Sequence of chain 1.A:
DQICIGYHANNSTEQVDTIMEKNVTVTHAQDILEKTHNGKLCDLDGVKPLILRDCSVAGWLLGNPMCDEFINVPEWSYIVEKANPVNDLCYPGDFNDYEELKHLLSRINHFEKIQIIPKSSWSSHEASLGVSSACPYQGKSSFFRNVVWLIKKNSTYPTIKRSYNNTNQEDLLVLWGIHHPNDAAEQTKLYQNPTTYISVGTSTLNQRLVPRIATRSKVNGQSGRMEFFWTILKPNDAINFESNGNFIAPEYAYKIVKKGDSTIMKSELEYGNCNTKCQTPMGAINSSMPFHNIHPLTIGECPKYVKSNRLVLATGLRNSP

Sequence of chain 2.A:
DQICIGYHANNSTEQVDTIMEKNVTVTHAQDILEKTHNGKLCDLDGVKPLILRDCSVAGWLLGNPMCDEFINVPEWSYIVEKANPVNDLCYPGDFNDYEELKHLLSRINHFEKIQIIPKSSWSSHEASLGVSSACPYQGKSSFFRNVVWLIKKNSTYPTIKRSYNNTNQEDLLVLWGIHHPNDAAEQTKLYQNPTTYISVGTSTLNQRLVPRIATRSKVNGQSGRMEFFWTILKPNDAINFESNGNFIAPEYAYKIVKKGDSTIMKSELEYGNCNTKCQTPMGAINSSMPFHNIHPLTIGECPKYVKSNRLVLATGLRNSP

Binding-site contacts:
Ligand atom C6 contacts residue ASN236 of chain 2.A at 3.7 Å.
Ligand atom O5 contacts residue ASN236 of chain 2.A at 3.6 Å (h-bond).
Ligand atom C7 contacts residue ASN165 of chain 2.A at 4.3 Å.
Ligand atom O7 contacts residue THR167 of chain 2.A at 4.5 Å.
Ligand atom C1 contacts residue ASN165 of chain 2.A at 1.4 Å.
Ligand atom C3 contacts residue ASN236 of chain 2.A at 3.5 Å.
Ligand atom C3 contacts residue ASN165 of chain 2.A at 3.9 Å.
Ligand atom C8 contacts residue ASN236 of chain 2.A at 3.8 Å.
Ligand atom O6 contacts residue SER217 of chain 1.A at 4.5 Å.
Ligand atom O3 contacts residue ASN236 of chain 2.A at 3.2 Å (h-bond).
Ligand atom O4 contacts residue ASN236 of chain 2.A at 4.0 Å.
Ligand atom O6 contacts residue ASP237 of chain 2.A at 4.4 Å.
Ligand atom C1 contacts residue ASN236 of chain 2.A at 4.4 Å.
Ligand atom C5 contacts residue ASN165 of chain 2.A at 3.6 Å.
Ligand atom C2 contacts residue ASN236 of chain 2.A at 3.6 Å.
Ligand atom O7 contacts residue ASN236 of chain 2.A at 2.8 Å (h-bond).
Ligand atom O6 contacts residue ASN236 of chain 2.A at 3.9 Å.
Ligand atom C7 contacts residue ASN236 of chain 2.A at 3.4 Å.
Ligand atom O5 contacts residue ASN165 of chain 2.A at 2.4 Å (h-bond).
Ligand atom C4 contacts residue ASN165 of chain 2.A at 4.2 Å.
Ligand atom N2 contacts residue ASN236 of chain 2.A at 4.2 Å.
Ligand atom N2 contacts residue ASN165 of chain 2.A at 3.1 Å (h-bond).
Ligand atom C2 contacts residue ASN165 of chain 2.A at 2.7 Å.
Ligand atom O6 contacts residue ALA238 of chain 2.A at 4.1 Å.
Ligand atom C7 contacts residue THR167 of chain 2.A at 4.3 Å.
Ligand atom C8 contacts residue THR167 of chain 2.A at 4.5 Å.
Ligand atom C4 contacts residue ASN236 of chain 2.A at 3.4 Å.
Ligand atom C5 contacts residue ASN236 of chain 2.A at 3.9 Å.

The small molecule below binds the protein below.
Small molecule (SMILES): CC(=O)N[C@H]1[C@H](O[C@H]2[C@H](O)[C@@H](CO)OC[C@@H]2NC(C)=O)O[C@H](CO)[C@@H](O)[C@@H]1O